Binding-site contacts:
Ligand atom C19 contacts residue MET63 of chain 1.A at 3.8 Å (hydrophobic).
Ligand atom O09 contacts residue ALA103 of chain 1.A at 3.2 Å.
Ligand atom O25 contacts residue ARG57 of chain 1.A at 3.1 Å.
Ligand atom O26 contacts residue PHE62 of chain 1.A at 3.7 Å.
Ligand atom N04 contacts residue ALA105 of chain 1.A at 3.4 Å.
Ligand atom C21 contacts residue PHE115 of chain 1.A at 3.5 Å (hydrophobic).
Ligand atom C28 contacts residue GLN113 of chain 1.A at 3.5 Å.
Ligand atom N18 contacts residue ALA103 of chain 1.A at 4.0 Å.
Ligand atom N22 contacts residue GLN65 of chain 1.A at 2.9 Å (h-bond).
Ligand atom C19 contacts residue GLN65 of chain 1.A at 3.9 Å.
Ligand atom C03 contacts residue GLN113 of chain 1.A at 3.5 Å.
Ligand atom C07 contacts residue HIS128 of chain 1.A at 4.1 Å.
Ligand atom C24 contacts residue ARG57 of chain 1.A at 4.0 Å.
Ligand atom C10 contacts residue ASN104 of chain 1.A at 3.5 Å.
Ligand atom O09 contacts residue ASN104 of chain 1.A at 3.0 Å (h-bond).
Ligand atom C03 contacts residue GLY74 of chain 1.A at 3.3 Å.
Ligand atom C12 contacts residue HIS128 of chain 1.A at 3.7 Å.
Ligand atom C28 contacts residue ASN104 of chain 1.A at 4.0 Å.
Ligand atom C29 contacts residue GLN113 of chain 1.A at 3.5 Å.
Ligand atom C27 contacts residue ARG57 of chain 1.A at 4.0 Å.
Ligand atom C28 contacts residue ALA103 of chain 1.A at 3.8 Å (hydrophobic).
Ligand atom O25 contacts residue GLN65 of chain 1.A at 3.5 Å (h-bond).
Ligand atom C08 contacts residue ASN104 of chain 1.A at 3.6 Å.
Ligand atom C21 contacts residue GLN65 of chain 1.A at 3.7 Å.
Ligand atom C21 contacts residue ALA103 of chain 1.A at 3.7 Å (hydrophobic).
Ligand atom C23 contacts residue GLN65 of chain 1.A at 3.7 Å.
Ligand atom O06 contacts residue GLN65 of chain 1.A at 3.2 Å (h-bond).
Ligand atom C07 contacts residue ASN104 of chain 1.A at 3.9 Å.
Ligand atom C07 contacts residue ALA103 of chain 1.A at 3.8 Å (hydrophobic).
Ligand atom C02 contacts residue ASN104 of chain 1.A at 3.7 Å.
Ligand atom C20 contacts residue PHE115 of chain 1.A at 3.7 Å (hydrophobic).
Ligand atom N04 contacts residue ASN104 of chain 1.A at 3.9 Å.
Ligand atom C27 contacts residue ILE59 of chain 1.A at 3.5 Å (hydrophobic).
Ligand atom C01 contacts residue ASN104 of chain 1.A at 3.8 Å.
Ligand atom O09 contacts residue HIS128 of chain 1.A at 3.2 Å.
Ligand atom N05 contacts residue ASN104 of chain 1.A at 2.9 Å (h-bond).
Ligand atom N18 contacts residue GLN65 of chain 1.A at 3.5 Å (h-bond).
Ligand atom C31 contacts residue ALA105 of chain 1.A at 4.0 Å (hydrophobic).
Ligand atom C24 contacts residue GLN65 of chain 1.A at 3.9 Å.
Ligand atom C29 contacts residue GLY74 of chain 1.A at 3.5 Å.

This small molecule binds to this protein.
Small molecule (SMILES): COC(=O)[C@@H]1CCCN(C(=O)[C@H](Cc2cccc(O)c2)NC(=O)[C@@H](NC(C)=O)C(C)C)N1

Sequence of chain 1.A:
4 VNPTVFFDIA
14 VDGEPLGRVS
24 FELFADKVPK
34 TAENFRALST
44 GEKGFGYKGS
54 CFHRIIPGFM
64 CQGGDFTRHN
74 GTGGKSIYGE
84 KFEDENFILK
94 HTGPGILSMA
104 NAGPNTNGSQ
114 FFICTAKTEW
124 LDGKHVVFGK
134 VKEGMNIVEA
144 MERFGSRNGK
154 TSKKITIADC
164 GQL